Sequence of chain 1.B:
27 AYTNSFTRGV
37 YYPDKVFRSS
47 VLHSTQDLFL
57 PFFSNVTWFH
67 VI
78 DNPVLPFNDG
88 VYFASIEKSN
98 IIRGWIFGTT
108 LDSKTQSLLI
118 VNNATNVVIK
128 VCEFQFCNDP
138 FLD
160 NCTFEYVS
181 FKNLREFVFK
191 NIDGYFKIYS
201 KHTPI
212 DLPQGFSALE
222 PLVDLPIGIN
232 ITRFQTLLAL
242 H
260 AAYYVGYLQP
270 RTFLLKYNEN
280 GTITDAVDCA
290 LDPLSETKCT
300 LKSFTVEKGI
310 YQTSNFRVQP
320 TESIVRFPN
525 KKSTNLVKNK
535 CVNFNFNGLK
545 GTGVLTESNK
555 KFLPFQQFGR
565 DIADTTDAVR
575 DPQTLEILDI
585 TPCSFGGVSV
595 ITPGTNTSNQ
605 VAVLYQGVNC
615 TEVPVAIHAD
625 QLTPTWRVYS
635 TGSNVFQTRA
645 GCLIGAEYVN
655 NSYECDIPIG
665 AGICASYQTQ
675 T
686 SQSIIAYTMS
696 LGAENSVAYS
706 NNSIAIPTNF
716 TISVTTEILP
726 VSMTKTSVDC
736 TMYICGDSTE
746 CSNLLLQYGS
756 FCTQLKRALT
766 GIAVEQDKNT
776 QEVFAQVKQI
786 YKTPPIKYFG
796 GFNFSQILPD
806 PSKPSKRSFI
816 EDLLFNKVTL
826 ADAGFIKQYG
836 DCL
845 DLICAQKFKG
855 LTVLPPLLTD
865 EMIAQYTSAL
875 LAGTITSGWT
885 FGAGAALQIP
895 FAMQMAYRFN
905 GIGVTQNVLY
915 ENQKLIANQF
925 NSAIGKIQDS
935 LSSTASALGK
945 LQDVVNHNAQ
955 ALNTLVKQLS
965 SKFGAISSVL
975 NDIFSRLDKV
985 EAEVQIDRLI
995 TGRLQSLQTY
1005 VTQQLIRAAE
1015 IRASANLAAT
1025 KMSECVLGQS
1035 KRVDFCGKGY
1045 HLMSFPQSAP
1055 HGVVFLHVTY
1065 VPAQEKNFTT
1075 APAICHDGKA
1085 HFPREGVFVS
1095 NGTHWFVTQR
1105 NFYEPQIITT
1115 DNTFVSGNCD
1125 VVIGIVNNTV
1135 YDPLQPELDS

Binding-site contacts:
Ligand atom C5 contacts residue ASN61 of chain 1.B at 3.7 Å.
Ligand atom O7 contacts residue ASN61 of chain 1.B at 3.2 Å (h-bond).
Ligand atom C2 contacts residue ASN61 of chain 1.B at 2.5 Å.
Ligand atom C8 contacts residue ASN61 of chain 1.B at 4.4 Å.
Ligand atom C1 contacts residue ASN61 of chain 1.B at 1.4 Å.
Ligand atom C4 contacts residue ASN61 of chain 1.B at 4.2 Å.
Ligand atom O5 contacts residue ASN61 of chain 1.B at 2.4 Å (h-bond).
Ligand atom N2 contacts residue ASN61 of chain 1.B at 2.9 Å (h-bond).
Ligand atom C7 contacts residue ASN61 of chain 1.B at 3.2 Å.
Ligand atom C3 contacts residue ASN61 of chain 1.B at 3.8 Å.

The protein below binds the small molecule below.
Small molecule (SMILES): CC(=O)N[C@@H]1[C@@H](O)[C@H](O)[C@@H](CO)O[C@H]1O